A small-molecule ligand and the protein it binds are described below.
Small molecule (SMILES): CC[C@H](C=O)[C@@H](CNS(=O)(=O)c1ccc([N+](=O)[O-])cc1)C(=O)O

Sequence of chain 1.A:
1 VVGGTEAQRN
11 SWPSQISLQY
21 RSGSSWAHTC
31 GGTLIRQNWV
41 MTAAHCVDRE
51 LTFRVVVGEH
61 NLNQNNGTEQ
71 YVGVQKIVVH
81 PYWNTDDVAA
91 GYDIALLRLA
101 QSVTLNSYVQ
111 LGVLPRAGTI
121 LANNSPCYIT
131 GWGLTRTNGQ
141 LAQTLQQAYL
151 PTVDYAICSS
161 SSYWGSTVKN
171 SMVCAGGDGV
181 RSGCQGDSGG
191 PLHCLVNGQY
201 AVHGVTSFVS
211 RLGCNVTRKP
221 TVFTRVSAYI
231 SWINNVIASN

Binding-site contacts:
Ligand atom CH2 contacts residue HIS45 of chain 1.A at 3.6 Å.
Ligand atom NJ contacts residue ARG49 of chain 1.A at 2.9 Å (salt-bridge).
Ligand atom CA contacts residue SER188 of chain 1.A at 2.6 Å.
Ligand atom O contacts residue SER188 of chain 1.A at 2.2 Å (h-bond).
Ligand atom CE contacts residue CYS184 of chain 1.A at 3.6 Å (hydrophobic).
Ligand atom CH1 contacts residue CYS46 of chain 1.A at 3.7 Å (hydrophobic).
Ligand atom CA contacts residue SER207 of chain 1.A at 3.7 Å.
Ligand atom OE contacts residue HIS45 of chain 1.A at 3.1 Å (h-bond).
Ligand atom OB contacts residue VAL209 of chain 1.A at 3.3 Å (h-bond).
Ligand atom O contacts residue GLY186 of chain 1.A at 3.1 Å (h-bond).
Ligand atom O contacts residue ASP187 of chain 1.A at 3.6 Å (salt-bridge).
Ligand atom OF contacts residue ARG49 of chain 1.A at 3.3 Å.
Ligand atom O contacts residue GLN185 of chain 1.A at 3.5 Å.
Ligand atom CE contacts residue SER188 of chain 1.A at 3.6 Å.
Ligand atom OD contacts residue THR29 of chain 1.A at 3.5 Å (h-bond).
Ligand atom CH1 contacts residue HIS45 of chain 1.A at 3.4 Å.
Ligand atom OE contacts residue ARG49 of chain 1.A at 2.4 Å (salt-bridge).
Ligand atom CI contacts residue ARG49 of chain 1.A at 3.6 Å.
Ligand atom CB contacts residue SER188 of chain 1.A at 3.5 Å.
Ligand atom CD contacts residue SER188 of chain 1.A at 3.6 Å.
Ligand atom CD contacts residue CYS184 of chain 1.A at 3.7 Å (hydrophobic).
Ligand atom OF contacts residue ASP48 of chain 1.A at 3.7 Å.
Ligand atom OE contacts residue CYS46 of chain 1.A at 3.4 Å (h-bond).
Ligand atom OD contacts residue CYS30 of chain 1.A at 3.7 Å.
Ligand atom C contacts residue SER188 of chain 1.A at 1.5 Å.
Ligand atom OC contacts residue GLN185 of chain 1.A at 3.4 Å.
Ligand atom CC contacts residue GLN185 of chain 1.A at 3.6 Å.
Ligand atom CE contacts residue THR206 of chain 1.A at 3.6 Å.
Ligand atom OA contacts residue GLN185 of chain 1.A at 2.8 Å (h-bond).
Ligand atom CG2 contacts residue HIS45 of chain 1.A at 3.6 Å.
Ligand atom N contacts residue SER188 of chain 1.A at 3.0 Å (h-bond).
Ligand atom NJ contacts residue HIS45 of chain 1.A at 3.0 Å (h-bond).
Ligand atom OB contacts residue PHE208 of chain 1.A at 3.3 Å.
Ligand atom OF contacts residue HIS45 of chain 1.A at 3.6 Å.
Ligand atom CK contacts residue SER188 of chain 1.A at 3.5 Å.
Ligand atom CH1 contacts residue ARG49 of chain 1.A at 3.2 Å.
Ligand atom CI contacts residue HIS45 of chain 1.A at 3.2 Å.
Ligand atom OD contacts residue GLY186 of chain 1.A at 3.4 Å (h-bond).
Ligand atom O contacts residue CYS184 of chain 1.A at 3.4 Å (h-bond).
Ligand atom OE contacts residue ASP48 of chain 1.A at 3.6 Å.